Binding-site contacts:
Ligand atom C3 contacts residue GLU38 of chain 2.B at 3.5 Å.
Ligand atom N12 contacts residue TRP98 of chain 2.B at 3.1 Å (h-bond).
Ligand atom O6 contacts residue TYR321 of chain 2.B at 3.3 Å (h-bond).
Ligand atom O1A contacts residue TYR321 of chain 2.B at 3.3 Å (h-bond).
Ligand atom OAV contacts residue SER166 of chain 2.B at 3.8 Å.
Ligand atom C3 contacts residue ASP70 of chain 2.B at 3.5 Å.
Ligand atom C3 contacts residue TYR321 of chain 2.B at 2.9 Å (hydrophobic).
Ligand atom N13 contacts residue TRP98 of chain 2.B at 2.8 Å (h-bond).
Ligand atom O1A contacts residue ARG287 of chain 2.B at 2.8 Å (salt-bridge).
Ligand atom O9 contacts residue SER166 of chain 2.B at 3.4 Å (h-bond).
Ligand atom N4 contacts residue ASP70 of chain 2.B at 2.9 Å (salt-bridge).
Ligand atom O8 contacts residue ARG212 of chain 2.B at 3.5 Å.
Ligand atom C4 contacts residue ASP70 of chain 2.B at 3.4 Å.
Ligand atom O10 contacts residue ARG71 of chain 2.B at 2.8 Å (salt-bridge).
Ligand atom C4 contacts residue TYR321 of chain 2.B at 3.8 Å (hydrophobic).
Ligand atom C10 contacts residue ARG71 of chain 2.B at 3.8 Å.
Ligand atom O6 contacts residue ARG212 of chain 2.B at 3.8 Å.
Ligand atom C12 contacts residue TRP98 of chain 2.B at 3.3 Å (hydrophobic).
Ligand atom C9 contacts residue SER166 of chain 2.B at 3.5 Å.
Ligand atom C6 contacts residue TYR321 of chain 2.B at 3.8 Å (hydrophobic).
Ligand atom O1A contacts residue ARG212 of chain 2.B at 3.1 Å (salt-bridge).
Ligand atom N12 contacts residue GLU147 of chain 2.B at 3.0 Å (salt-bridge).
Ligand atom CAN contacts residue SER166 of chain 2.B at 3.8 Å.
Ligand atom CAN contacts residue ASN214 of chain 2.B at 3.4 Å.
Ligand atom C1 contacts residue ARG287 of chain 2.B at 3.5 Å.
Ligand atom C6 contacts residue GLU197 of chain 2.B at 3.6 Å.
Ligand atom C2 contacts residue TYR321 of chain 2.B at 2.8 Å (hydrophobic).
Ligand atom O1B contacts residue ARG37 of chain 2.B at 2.8 Å (salt-bridge).
Ligand atom N12 contacts residue GLU38 of chain 2.B at 3.8 Å.
Ligand atom C11 contacts residue TRP98 of chain 2.B at 3.8 Å (hydrophobic).
Ligand atom O10 contacts residue ASP70 of chain 2.B at 3.4 Å.
Ligand atom C12 contacts residue GLU38 of chain 2.B at 3.6 Å.
Ligand atom N4 contacts residue GLU38 of chain 2.B at 3.3 Å (salt-bridge).
Ligand atom O1B contacts residue TYR321 of chain 2.B at 3.4 Å (h-bond).
Ligand atom C1 contacts residue TYR321 of chain 2.B at 3.0 Å (hydrophobic).
Ligand atom C8 contacts residue ARG212 of chain 2.B at 3.6 Å.
Ligand atom C4 contacts residue GLU38 of chain 2.B at 3.8 Å.
Ligand atom N13 contacts residue ARG75 of chain 2.B at 3.2 Å (salt-bridge).
Ligand atom O1B contacts residue ARG287 of chain 2.B at 2.9 Å (salt-bridge).
Ligand atom N13 contacts residue ASP70 of chain 2.B at 2.9 Å (salt-bridge).

Sequence of chain 2.B:
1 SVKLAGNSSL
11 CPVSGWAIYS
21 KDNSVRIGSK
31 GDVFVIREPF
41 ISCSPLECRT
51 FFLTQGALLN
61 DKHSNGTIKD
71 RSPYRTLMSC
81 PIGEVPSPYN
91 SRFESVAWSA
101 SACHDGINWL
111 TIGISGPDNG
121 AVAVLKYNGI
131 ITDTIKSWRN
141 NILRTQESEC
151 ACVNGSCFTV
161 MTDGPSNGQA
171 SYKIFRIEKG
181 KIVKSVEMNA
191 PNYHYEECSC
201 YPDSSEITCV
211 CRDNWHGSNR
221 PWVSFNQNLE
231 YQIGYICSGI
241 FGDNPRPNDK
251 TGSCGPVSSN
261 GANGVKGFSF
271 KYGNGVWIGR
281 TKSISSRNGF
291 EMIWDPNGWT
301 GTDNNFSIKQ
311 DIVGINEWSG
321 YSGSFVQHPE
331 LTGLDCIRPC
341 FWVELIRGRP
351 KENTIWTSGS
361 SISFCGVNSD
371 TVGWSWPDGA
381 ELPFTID

This protein binds this small molecule.
Small molecule (SMILES): [H]/N=C(\N)N[C@H]1C=C(C(=O)O)O[C@@H]([C@H](OC)[C@H](O)COC(=O)CCCCCCC)[C@@H]1NC(C)=O